Sequence of chain 1.B:
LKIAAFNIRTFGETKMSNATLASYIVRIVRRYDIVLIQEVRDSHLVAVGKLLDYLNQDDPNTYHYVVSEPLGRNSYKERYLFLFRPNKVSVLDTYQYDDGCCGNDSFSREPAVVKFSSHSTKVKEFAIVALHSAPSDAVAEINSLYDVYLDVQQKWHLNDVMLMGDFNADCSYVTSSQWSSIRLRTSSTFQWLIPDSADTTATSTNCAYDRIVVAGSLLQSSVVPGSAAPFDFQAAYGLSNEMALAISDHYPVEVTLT

The small molecule below binds the protein below.
Small molecule (SMILES): CC(=O)N[C@H]1[C@H](O[C@H]2[C@H](O)[C@@H](NC(C)=O)CO[C@@H]2CO)O[C@H](CO)[C@@H](O)[C@@H]1O

Binding-site contacts:
Ligand atom C7 contacts residue THR20 of chain 1.B at 3.9 Å.
Ligand atom C3 contacts residue ASN18 of chain 1.B at 4.0 Å.
Ligand atom C4 contacts residue ASN18 of chain 1.B at 4.3 Å.
Ligand atom C2 contacts residue THR20 of chain 1.B at 4.5 Å.
Ligand atom C6 contacts residue ALA248 of chain 1.B at 3.7 Å (hydrophobic).
Ligand atom C5 contacts residue ASN18 of chain 1.B at 3.6 Å.
Ligand atom C8 contacts residue SER242 of chain 1.B at 4.2 Å.
Ligand atom O7 contacts residue ASN18 of chain 1.B at 4.1 Å.
Ligand atom N2 contacts residue ASN18 of chain 1.B at 2.6 Å (h-bond).
Ligand atom C7 contacts residue ASN18 of chain 1.B at 3.4 Å.
Ligand atom C8 contacts residue THR20 of chain 1.B at 3.4 Å.
Ligand atom C2 contacts residue ASN18 of chain 1.B at 2.6 Å.
Ligand atom O5 contacts residue LEU21 of chain 1.B at 4.1 Å.
Ligand atom C8 contacts residue MET245 of chain 1.B at 4.2 Å (hydrophobic).
Ligand atom O6 contacts residue ALA248 of chain 1.B at 4.2 Å.
Ligand atom C8 contacts residue GLU244 of chain 1.B at 3.2 Å.
Ligand atom C1 contacts residue ASN18 of chain 1.B at 1.5 Å.
Ligand atom C8 contacts residue ASN18 of chain 1.B at 4.1 Å.
Ligand atom C1 contacts residue LEU21 of chain 1.B at 4.1 Å (hydrophobic).
Ligand atom N2 contacts residue THR20 of chain 1.B at 3.4 Å (h-bond).
Ligand atom O5 contacts residue ASN18 of chain 1.B at 2.4 Å (h-bond).